A protein and the small-molecule ligand that binds it are described below.
Small molecule (SMILES): CC(=O)N[C@@H]1[C@@H](O)[C@H](O)[C@@H](CO)O[C@H]1O

Sequence of chain 2.D:
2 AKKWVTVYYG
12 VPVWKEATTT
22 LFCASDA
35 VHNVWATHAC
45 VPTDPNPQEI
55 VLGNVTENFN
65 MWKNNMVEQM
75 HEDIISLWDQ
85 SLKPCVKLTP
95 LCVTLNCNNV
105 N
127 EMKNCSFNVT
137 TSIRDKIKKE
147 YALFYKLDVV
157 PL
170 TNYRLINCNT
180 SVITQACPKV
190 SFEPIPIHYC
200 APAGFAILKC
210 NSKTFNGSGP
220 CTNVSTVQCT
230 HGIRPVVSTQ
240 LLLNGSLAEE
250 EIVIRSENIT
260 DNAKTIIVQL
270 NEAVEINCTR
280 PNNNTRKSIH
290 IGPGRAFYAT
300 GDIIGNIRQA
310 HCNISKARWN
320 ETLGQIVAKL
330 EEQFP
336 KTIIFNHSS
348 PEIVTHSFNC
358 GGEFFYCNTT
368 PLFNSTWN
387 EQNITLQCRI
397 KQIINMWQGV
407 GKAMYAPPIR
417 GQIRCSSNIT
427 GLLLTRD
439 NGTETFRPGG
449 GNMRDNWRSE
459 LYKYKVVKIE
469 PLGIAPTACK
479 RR

Binding-site contacts:
Ligand atom C4 contacts residue ASN134 of chain 2.D at 4.2 Å.
Ligand atom C5 contacts residue ASN134 of chain 2.D at 3.7 Å.
Ligand atom C7 contacts residue ASN100 of chain 2.D at 3.6 Å.
Ligand atom O5 contacts residue ASN134 of chain 2.D at 2.4 Å (h-bond).
Ligand atom C8 contacts residue SER132 of chain 2.D at 3.8 Å.
Ligand atom O7 contacts residue ASN100 of chain 2.D at 3.3 Å (h-bond).
Ligand atom C1 contacts residue ASN134 of chain 2.D at 1.4 Å.
Ligand atom C8 contacts residue LYS145 of chain 2.D at 3.6 Å.
Ligand atom C3 contacts residue ASN134 of chain 2.D at 3.8 Å.
Ligand atom C8 contacts residue ASN134 of chain 2.D at 4.0 Å.
Ligand atom C2 contacts residue ASN134 of chain 2.D at 2.5 Å.
Ligand atom N2 contacts residue LYS145 of chain 2.D at 4.1 Å.
Ligand atom N2 contacts residue ASN134 of chain 2.D at 2.9 Å (h-bond).
Ligand atom C7 contacts residue LYS145 of chain 2.D at 4.3 Å.
Ligand atom O7 contacts residue ASN134 of chain 2.D at 4.2 Å.
Ligand atom C8 contacts residue ASN100 of chain 2.D at 3.3 Å.
Ligand atom C8 contacts residue PHE133 of chain 2.D at 3.7 Å (hydrophobic).
Ligand atom C7 contacts residue ASN134 of chain 2.D at 3.8 Å.